The small molecule below binds the protein below.
Small molecule (SMILES): COc1cccc(CNC[C@@H](O)[C@H](Cc2ccccc2)NC(=O)c2cc(C(=O)N[C@H](C)c3ccccc3)cc(N(C)S(C)(=O)=O)c2)c1

Binding-site contacts:
Ligand atom O23 contacts residue ASN237 of chain 1.D at 3.3 Å (h-bond).
Ligand atom O21 contacts residue THR236 of chain 1.D at 3.0 Å (h-bond).
Ligand atom C11 contacts residue GLY15 of chain 1.D at 3.2 Å.
Ligand atom C12 contacts residue GLY15 of chain 1.D at 3.3 Å.
Ligand atom C41 contacts residue GLY38 of chain 1.D at 3.4 Å.
Ligand atom C30 contacts residue ASP232 of chain 1.D at 2.6 Å.
Ligand atom C16 contacts residue THR236 of chain 1.D at 3.4 Å.
Ligand atom O22 contacts residue THR76 of chain 1.D at 3.3 Å (h-bond).
Ligand atom O21 contacts residue GLN77 of chain 1.D at 3.1 Å (h-bond).
Ligand atom C43 contacts residue GLY38 of chain 1.D at 3.1 Å.
Ligand atom C11 contacts residue GLN16 of chain 1.D at 3.3 Å.
Ligand atom C32 contacts residue ASP36 of chain 1.D at 3.5 Å.
Ligand atom O3 contacts residue GLY38 of chain 1.D at 3.3 Å (h-bond).
Ligand atom O23 contacts residue ARG239 of chain 1.D at 2.8 Å.
Ligand atom C24 contacts residue GLN77 of chain 1.D at 3.1 Å.
Ligand atom O23 contacts residue SER329 of chain 1.D at 3.2 Å (h-bond).
Ligand atom O24 contacts residue ASN237 of chain 1.D at 3.0 Å (h-bond).
Ligand atom C39 contacts residue ASP36 of chain 1.D at 3.2 Å.
Ligand atom C12 contacts residue ARG311 of chain 1.D at 3.3 Å.
Ligand atom C21 contacts residue THR236 of chain 1.D at 3.0 Å.
Ligand atom C11 contacts residue THR236 of chain 1.D at 3.2 Å.
Ligand atom C21 contacts residue GLN77 of chain 1.D at 3.5 Å.
Ligand atom O3 contacts residue SER39 of chain 1.D at 3.1 Å.
Ligand atom O22 contacts residue GLN77 of chain 1.D at 3.1 Å (h-bond).
Ligand atom O3 contacts residue ASP36 of chain 1.D at 2.7 Å (salt-bridge).
Ligand atom N4 contacts residue ASP232 of chain 1.D at 3.1 Å (salt-bridge).
Ligand atom N3 contacts residue GLY234 of chain 1.D at 3.0 Å (h-bond).
Ligand atom C13 contacts residue ALA339 of chain 1.D at 3.4 Å (hydrophobic).
Ligand atom C29 contacts residue ARG239 of chain 1.D at 3.4 Å.
Ligand atom C14 contacts residue SER233 of chain 1.D at 3.3 Å.
Ligand atom C35 contacts residue GLN77 of chain 1.D at 3.2 Å.
Ligand atom O22 contacts residue TYR75 of chain 1.D at 3.4 Å.
Ligand atom N21 contacts residue THR236 of chain 1.D at 3.3 Å (h-bond).
Ligand atom C34 contacts residue GLN77 of chain 1.D at 3.2 Å.
Ligand atom C11 contacts residue GLY17 of chain 1.D at 3.3 Å.
Ligand atom O24 contacts residue THR236 of chain 1.D at 3.3 Å (h-bond).
Ligand atom O3 contacts residue TYR75 of chain 1.D at 3.3 Å.
Ligand atom C28 contacts residue GLY234 of chain 1.D at 3.0 Å.
Ligand atom N21 contacts residue GLY234 of chain 1.D at 3.3 Å (h-bond).
Ligand atom N3 contacts residue THR235 of chain 1.D at 3.4 Å (h-bond).

Sequence of chain 1.D:
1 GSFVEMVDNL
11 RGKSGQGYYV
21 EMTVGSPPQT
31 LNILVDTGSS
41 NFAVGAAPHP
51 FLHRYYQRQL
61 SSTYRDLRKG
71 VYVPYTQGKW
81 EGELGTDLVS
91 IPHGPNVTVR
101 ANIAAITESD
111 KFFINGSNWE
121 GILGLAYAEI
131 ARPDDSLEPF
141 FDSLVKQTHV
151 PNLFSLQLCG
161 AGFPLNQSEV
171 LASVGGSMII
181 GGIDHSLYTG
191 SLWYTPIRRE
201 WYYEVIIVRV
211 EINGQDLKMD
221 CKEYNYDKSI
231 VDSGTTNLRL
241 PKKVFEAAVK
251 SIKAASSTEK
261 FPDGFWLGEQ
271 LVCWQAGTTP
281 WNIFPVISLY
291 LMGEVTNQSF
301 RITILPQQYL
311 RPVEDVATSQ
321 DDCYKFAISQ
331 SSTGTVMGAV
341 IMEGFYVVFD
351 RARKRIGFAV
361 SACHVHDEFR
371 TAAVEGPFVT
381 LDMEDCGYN